Binding-site contacts:
Ligand atom C7 contacts residue ASN17 of chain 1.A at 3.6 Å.
Ligand atom C5 contacts residue ASN17 of chain 1.A at 3.5 Å.
Ligand atom C3 contacts residue ASN17 of chain 1.A at 3.9 Å.
Ligand atom C7 contacts residue ASN137 of chain 1.A at 4.5 Å.
Ligand atom N2 contacts residue ASN17 of chain 1.A at 2.9 Å.
Ligand atom O4 contacts residue ASN137 of chain 1.A at 4.3 Å.
Ligand atom C4 contacts residue ASN137 of chain 1.A at 4.0 Å.
Ligand atom C8 contacts residue CYS15 of chain 1.A at 3.4 Å (hydrophobic).
Ligand atom C5 contacts residue ASN137 of chain 1.A at 3.8 Å.
Ligand atom C1 contacts residue ASN17 of chain 1.A at 1.5 Å.
Ligand atom C3 contacts residue ASN137 of chain 1.A at 3.3 Å.
Ligand atom C7 contacts residue CYS15 of chain 1.A at 4.4 Å (hydrophobic).
Ligand atom C1 contacts residue ASN137 of chain 1.A at 3.2 Å.
Ligand atom O3 contacts residue ASN137 of chain 1.A at 4.4 Å.
Ligand atom C2 contacts residue ASN17 of chain 1.A at 2.7 Å.
Ligand atom C2 contacts residue ASN137 of chain 1.A at 3.5 Å.
Ligand atom N2 contacts residue ASN137 of chain 1.A at 3.5 Å (h-bond).
Ligand atom C4 contacts residue ASN17 of chain 1.A at 4.3 Å.
Ligand atom C8 contacts residue VAL16 of chain 1.A at 3.9 Å (hydrophobic).
Ligand atom O5 contacts residue ASN17 of chain 1.A at 2.2 Å (h-bond).
Ligand atom O5 contacts residue ASN137 of chain 1.A at 4.0 Å.
Ligand atom C8 contacts residue ASN17 of chain 1.A at 3.3 Å.

The small molecule below binds the protein below.
Small molecule (SMILES): CC(=O)N[C@@H]1[C@@H](O)[C@H](O)[C@@H](CO)O[C@H]1O

Sequence of chain 1.A:
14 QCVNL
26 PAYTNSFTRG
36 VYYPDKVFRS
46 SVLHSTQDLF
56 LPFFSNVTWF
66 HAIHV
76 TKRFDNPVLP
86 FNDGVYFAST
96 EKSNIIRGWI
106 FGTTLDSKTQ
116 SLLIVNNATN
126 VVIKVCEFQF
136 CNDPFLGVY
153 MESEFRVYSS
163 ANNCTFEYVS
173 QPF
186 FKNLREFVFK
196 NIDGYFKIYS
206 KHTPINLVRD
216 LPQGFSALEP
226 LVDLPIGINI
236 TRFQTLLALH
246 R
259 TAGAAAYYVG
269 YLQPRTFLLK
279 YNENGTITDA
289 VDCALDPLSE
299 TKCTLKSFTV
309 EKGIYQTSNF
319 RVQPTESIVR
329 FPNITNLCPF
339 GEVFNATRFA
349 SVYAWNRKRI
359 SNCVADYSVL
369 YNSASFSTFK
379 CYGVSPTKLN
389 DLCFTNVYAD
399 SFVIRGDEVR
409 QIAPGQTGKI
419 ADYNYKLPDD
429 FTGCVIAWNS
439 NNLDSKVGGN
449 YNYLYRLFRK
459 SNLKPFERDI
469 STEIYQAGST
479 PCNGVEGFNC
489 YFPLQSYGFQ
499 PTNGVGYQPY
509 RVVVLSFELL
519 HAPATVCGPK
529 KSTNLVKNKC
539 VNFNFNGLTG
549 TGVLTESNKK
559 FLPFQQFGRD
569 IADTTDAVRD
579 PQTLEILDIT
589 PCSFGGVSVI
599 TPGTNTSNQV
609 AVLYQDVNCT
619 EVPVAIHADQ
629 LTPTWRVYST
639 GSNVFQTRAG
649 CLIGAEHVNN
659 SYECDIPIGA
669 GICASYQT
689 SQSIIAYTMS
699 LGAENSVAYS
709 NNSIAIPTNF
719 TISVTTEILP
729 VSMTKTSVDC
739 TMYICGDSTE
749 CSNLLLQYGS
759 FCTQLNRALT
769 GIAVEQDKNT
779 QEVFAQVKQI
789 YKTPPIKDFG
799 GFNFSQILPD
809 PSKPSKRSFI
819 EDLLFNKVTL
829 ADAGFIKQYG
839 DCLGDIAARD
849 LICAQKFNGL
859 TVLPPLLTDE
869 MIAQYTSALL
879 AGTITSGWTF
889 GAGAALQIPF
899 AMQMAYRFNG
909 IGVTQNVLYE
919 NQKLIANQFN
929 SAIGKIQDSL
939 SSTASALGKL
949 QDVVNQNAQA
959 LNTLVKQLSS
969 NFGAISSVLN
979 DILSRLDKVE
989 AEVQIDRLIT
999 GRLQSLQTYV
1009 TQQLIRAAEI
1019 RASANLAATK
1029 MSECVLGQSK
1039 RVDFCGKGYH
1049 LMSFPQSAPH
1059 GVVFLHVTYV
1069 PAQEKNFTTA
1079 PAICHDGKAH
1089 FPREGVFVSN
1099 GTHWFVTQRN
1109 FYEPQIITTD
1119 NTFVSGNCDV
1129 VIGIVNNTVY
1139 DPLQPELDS